A protein and the small-molecule ligand that binds it are described below.
Small molecule (SMILES): CC(=O)N[C@@H]1[C@@H](O)[C@H](O)[C@@H](CO)O[C@H]1O

Sequence of chain 1.C:
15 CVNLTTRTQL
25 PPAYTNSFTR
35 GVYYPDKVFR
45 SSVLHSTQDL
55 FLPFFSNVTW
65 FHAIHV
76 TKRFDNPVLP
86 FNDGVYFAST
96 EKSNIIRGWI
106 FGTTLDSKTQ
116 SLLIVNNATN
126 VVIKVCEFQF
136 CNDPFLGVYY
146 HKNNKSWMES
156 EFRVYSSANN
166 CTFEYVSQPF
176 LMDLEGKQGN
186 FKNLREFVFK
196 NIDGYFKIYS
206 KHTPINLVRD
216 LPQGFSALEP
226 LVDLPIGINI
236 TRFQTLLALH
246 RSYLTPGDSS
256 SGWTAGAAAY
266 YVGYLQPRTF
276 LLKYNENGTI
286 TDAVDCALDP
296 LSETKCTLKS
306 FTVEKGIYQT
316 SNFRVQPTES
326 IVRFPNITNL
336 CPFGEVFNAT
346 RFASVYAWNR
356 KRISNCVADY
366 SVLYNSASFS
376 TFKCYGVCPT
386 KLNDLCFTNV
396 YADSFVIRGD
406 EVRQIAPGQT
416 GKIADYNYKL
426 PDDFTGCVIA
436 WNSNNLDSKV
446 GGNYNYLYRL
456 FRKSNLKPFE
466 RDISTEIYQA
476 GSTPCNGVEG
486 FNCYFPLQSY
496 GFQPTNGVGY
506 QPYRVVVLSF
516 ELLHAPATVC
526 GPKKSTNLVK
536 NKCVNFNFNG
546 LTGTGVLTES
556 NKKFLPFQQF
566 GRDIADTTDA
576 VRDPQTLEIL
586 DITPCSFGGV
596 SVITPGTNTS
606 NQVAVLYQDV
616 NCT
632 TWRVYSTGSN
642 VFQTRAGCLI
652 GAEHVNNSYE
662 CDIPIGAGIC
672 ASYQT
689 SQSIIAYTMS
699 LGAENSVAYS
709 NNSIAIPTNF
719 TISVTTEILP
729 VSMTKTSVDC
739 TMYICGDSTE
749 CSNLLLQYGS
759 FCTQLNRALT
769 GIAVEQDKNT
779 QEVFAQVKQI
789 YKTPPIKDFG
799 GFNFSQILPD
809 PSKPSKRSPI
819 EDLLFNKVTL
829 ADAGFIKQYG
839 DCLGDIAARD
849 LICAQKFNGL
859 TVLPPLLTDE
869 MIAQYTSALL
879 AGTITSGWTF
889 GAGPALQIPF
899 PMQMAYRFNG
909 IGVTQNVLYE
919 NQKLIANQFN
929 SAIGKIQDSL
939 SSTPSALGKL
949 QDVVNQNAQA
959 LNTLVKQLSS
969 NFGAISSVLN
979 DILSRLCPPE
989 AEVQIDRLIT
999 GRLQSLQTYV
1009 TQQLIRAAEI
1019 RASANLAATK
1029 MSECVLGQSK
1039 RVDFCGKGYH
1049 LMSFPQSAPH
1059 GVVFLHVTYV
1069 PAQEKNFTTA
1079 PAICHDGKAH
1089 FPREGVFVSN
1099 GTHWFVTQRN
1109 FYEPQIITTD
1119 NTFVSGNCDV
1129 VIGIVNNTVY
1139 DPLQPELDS

Binding-site contacts:
Ligand atom C2 contacts residue ASN331 of chain 1.C at 2.5 Å.
Ligand atom O6 contacts residue GLN580 of chain 1.C at 2.9 Å (h-bond).
Ligand atom N2 contacts residue ASN331 of chain 1.C at 2.9 Å (h-bond).
Ligand atom C7 contacts residue ASN331 of chain 1.C at 3.4 Å.
Ligand atom O5 contacts residue ASN331 of chain 1.C at 2.5 Å (h-bond).
Ligand atom C5 contacts residue ASN331 of chain 1.C at 3.8 Å.
Ligand atom C1 contacts residue ASN331 of chain 1.C at 1.5 Å.
Ligand atom C3 contacts residue ASN331 of chain 1.C at 3.9 Å.
Ligand atom C5 contacts residue GLN580 of chain 1.C at 4.2 Å.
Ligand atom O6 contacts residue ASN331 of chain 1.C at 4.1 Å.
Ligand atom C4 contacts residue ASN331 of chain 1.C at 4.4 Å.
Ligand atom C6 contacts residue GLN580 of chain 1.C at 3.8 Å.
Ligand atom C4 contacts residue GLN580 of chain 1.C at 3.6 Å.
Ligand atom O7 contacts residue ASN331 of chain 1.C at 3.6 Å.
Ligand atom O4 contacts residue GLN580 of chain 1.C at 4.0 Å.